Sequence of chain 1.D:
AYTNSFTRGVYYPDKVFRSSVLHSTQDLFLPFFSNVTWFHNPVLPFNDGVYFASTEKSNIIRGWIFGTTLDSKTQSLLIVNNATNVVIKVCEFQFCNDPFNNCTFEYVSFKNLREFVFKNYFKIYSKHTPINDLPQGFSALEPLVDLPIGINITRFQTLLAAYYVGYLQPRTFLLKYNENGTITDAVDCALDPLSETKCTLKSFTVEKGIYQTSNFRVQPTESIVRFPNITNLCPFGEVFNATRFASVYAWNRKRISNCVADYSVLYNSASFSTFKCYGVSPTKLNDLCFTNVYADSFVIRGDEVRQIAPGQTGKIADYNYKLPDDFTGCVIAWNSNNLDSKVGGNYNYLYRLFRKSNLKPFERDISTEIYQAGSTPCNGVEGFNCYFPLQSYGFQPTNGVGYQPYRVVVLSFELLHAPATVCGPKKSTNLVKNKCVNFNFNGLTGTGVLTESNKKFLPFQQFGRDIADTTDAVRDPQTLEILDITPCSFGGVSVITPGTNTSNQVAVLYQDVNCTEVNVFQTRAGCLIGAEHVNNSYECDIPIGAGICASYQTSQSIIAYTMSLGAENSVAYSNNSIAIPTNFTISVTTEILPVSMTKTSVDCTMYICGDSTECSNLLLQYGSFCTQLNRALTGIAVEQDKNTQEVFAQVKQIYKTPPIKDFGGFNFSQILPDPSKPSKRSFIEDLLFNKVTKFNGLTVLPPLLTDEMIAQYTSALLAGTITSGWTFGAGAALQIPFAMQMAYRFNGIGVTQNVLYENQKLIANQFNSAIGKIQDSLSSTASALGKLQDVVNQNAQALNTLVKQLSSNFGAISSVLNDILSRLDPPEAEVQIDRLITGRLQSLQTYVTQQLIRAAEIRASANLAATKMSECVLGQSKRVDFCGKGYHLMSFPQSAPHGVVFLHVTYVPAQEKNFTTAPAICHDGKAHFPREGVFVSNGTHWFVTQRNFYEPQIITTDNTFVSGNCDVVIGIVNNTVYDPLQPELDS

Binding-site contacts:
Ligand atom C2 contacts residue ASN234 of chain 1.E at 2.5 Å.
Ligand atom C4 contacts residue ASN234 of chain 1.E at 4.2 Å.
Ligand atom C1 contacts residue ASN234 of chain 1.E at 1.4 Å.
Ligand atom O5 contacts residue ASN234 of chain 1.E at 2.4 Å (h-bond).
Ligand atom C5 contacts residue ASN234 of chain 1.E at 3.7 Å.
Ligand atom N2 contacts residue ASN234 of chain 1.E at 2.9 Å (h-bond).
Ligand atom C3 contacts residue ASN234 of chain 1.E at 3.8 Å.
Ligand atom C8 contacts residue GLY232 of chain 1.E at 3.7 Å.
Ligand atom C7 contacts residue ASN234 of chain 1.E at 3.8 Å.
Ligand atom O7 contacts residue ASN234 of chain 1.E at 4.3 Å.
Ligand atom C8 contacts residue HIS519 of chain 1.D at 4.4 Å.

This small molecule binds to this protein.
Small molecule (SMILES): CC(=O)N[C@@H]1[C@@H](O)[C@H](O)[C@@H](CO)O[C@H]1O

Sequence of chain 1.E:
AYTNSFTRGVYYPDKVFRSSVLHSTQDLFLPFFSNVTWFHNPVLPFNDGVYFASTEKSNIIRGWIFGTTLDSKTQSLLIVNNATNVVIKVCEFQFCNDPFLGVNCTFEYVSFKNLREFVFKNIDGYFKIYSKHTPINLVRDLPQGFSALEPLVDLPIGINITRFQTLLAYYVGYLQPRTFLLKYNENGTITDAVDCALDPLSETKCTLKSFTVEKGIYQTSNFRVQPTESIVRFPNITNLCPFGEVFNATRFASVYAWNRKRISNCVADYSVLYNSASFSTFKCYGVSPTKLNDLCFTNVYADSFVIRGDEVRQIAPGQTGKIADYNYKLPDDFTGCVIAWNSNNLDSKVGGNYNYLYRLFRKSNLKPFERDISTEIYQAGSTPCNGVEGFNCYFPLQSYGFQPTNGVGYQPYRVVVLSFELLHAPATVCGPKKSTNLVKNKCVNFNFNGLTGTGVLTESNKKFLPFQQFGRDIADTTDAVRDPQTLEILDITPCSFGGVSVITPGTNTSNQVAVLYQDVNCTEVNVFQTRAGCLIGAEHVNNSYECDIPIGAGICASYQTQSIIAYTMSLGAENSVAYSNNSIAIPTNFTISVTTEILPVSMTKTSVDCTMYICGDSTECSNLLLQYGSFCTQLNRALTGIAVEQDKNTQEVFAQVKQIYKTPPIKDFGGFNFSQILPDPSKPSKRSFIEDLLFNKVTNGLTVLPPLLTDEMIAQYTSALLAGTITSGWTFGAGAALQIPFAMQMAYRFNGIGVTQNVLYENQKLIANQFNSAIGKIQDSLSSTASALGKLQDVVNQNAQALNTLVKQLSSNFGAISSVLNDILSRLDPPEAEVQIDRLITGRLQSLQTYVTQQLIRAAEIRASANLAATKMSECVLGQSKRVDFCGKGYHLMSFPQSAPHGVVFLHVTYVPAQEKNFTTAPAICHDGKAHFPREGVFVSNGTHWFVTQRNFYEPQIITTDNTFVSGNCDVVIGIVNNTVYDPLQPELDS